Sequence of chain 1.C:
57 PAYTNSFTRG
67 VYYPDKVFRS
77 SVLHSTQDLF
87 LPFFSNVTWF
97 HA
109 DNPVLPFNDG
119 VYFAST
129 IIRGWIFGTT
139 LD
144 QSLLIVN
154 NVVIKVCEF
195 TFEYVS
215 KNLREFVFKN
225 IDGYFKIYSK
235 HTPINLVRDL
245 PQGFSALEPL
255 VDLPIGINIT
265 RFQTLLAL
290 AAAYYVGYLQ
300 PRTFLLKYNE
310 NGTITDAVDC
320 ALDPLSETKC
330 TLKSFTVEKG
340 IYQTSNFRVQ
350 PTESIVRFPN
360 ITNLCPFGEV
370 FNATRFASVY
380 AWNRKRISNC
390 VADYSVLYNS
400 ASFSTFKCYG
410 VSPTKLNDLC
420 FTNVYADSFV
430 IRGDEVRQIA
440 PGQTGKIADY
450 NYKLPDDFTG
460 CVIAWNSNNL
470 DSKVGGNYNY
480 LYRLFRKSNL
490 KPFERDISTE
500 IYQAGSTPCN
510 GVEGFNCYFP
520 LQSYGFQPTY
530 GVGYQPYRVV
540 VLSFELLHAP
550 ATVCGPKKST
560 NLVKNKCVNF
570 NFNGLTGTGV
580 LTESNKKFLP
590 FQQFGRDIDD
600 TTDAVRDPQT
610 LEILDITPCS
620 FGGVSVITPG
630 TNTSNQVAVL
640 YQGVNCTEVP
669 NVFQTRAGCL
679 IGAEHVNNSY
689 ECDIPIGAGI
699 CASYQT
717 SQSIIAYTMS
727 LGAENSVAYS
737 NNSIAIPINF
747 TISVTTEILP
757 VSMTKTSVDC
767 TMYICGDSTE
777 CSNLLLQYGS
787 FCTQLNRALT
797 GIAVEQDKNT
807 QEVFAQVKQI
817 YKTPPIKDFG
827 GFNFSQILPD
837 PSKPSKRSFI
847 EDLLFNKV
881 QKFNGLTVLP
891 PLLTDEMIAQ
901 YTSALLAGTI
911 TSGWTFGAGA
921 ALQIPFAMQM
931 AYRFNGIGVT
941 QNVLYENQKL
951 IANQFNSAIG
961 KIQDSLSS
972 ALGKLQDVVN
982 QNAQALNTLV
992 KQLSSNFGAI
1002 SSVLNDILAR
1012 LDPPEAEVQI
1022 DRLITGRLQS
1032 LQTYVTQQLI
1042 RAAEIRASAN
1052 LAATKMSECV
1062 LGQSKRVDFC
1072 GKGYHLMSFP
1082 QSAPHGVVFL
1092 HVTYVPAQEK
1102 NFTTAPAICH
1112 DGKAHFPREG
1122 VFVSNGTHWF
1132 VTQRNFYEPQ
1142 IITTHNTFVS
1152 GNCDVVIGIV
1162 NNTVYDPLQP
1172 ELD

Binding-site contacts:
Ligand atom C7 contacts residue ASN737 of chain 1.B at 3.7 Å.
Ligand atom C3 contacts residue ASN737 of chain 1.B at 3.8 Å.
Ligand atom C5 contacts residue ASN737 of chain 1.B at 3.6 Å.
Ligand atom C2 contacts residue ASN737 of chain 1.B at 2.5 Å.
Ligand atom C1 contacts residue ASN737 of chain 1.B at 1.4 Å.
Ligand atom O7 contacts residue GLY1159 of chain 1.B at 4.2 Å.
Ligand atom C2 contacts residue ASP824 of chain 1.C at 4.5 Å.
Ligand atom C8 contacts residue ILE1158 of chain 1.B at 4.1 Å (hydrophobic).
Ligand atom C1 contacts residue ASP824 of chain 1.C at 3.8 Å.
Ligand atom C4 contacts residue ASN737 of chain 1.B at 4.2 Å.
Ligand atom O5 contacts residue ASP824 of chain 1.C at 4.0 Å.
Ligand atom C8 contacts residue ASN737 of chain 1.B at 4.1 Å.
Ligand atom O6 contacts residue ASN737 of chain 1.B at 4.5 Å.
Ligand atom N2 contacts residue ASN737 of chain 1.B at 2.9 Å (h-bond).
Ligand atom O5 contacts residue ASN737 of chain 1.B at 2.3 Å (h-bond).

This protein binds this small molecule.
Small molecule (SMILES): CC(=O)N[C@@H]1[C@@H](O)[C@H](O)[C@@H](CO)O[C@H]1O

Sequence of chain 1.B:
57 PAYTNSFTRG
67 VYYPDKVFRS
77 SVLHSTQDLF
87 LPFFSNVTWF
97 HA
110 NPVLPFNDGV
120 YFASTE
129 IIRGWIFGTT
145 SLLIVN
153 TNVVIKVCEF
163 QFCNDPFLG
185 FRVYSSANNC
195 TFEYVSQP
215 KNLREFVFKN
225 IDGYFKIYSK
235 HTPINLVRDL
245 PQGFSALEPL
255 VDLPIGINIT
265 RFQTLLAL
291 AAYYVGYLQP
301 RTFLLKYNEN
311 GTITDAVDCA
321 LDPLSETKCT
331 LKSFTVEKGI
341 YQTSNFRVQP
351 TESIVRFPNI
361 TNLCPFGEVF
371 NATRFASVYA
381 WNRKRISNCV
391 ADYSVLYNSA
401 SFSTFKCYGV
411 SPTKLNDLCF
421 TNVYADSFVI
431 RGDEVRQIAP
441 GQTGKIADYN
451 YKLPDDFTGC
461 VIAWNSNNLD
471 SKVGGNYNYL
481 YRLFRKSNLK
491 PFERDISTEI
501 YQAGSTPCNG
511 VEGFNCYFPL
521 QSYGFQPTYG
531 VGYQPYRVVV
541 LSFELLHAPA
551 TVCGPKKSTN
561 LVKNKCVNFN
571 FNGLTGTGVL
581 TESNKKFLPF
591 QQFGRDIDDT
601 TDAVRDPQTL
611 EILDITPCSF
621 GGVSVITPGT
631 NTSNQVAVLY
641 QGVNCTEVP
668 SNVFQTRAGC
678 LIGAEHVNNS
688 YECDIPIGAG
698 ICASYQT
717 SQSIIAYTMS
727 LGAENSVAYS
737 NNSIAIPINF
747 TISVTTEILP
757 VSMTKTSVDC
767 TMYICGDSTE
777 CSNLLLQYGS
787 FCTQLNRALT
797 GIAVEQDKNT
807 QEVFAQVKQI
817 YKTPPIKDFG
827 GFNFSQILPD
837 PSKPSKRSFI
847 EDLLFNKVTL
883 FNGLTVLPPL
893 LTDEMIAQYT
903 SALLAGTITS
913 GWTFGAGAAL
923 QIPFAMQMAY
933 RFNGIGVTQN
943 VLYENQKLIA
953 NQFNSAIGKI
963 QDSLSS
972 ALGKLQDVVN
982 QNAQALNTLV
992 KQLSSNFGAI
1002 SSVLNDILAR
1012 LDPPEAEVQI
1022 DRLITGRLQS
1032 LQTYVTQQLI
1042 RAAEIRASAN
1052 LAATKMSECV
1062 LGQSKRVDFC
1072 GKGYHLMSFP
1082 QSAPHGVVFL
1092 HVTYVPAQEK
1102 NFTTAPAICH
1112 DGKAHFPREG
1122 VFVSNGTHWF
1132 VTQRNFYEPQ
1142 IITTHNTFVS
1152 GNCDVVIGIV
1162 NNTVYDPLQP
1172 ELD